Binding-site contacts:
Ligand atom O1 contacts residue GLY239 of chain 1.A at 3.6 Å.
Ligand atom C3 contacts residue THR156 of chain 1.A at 4.2 Å.
Ligand atom N contacts residue GLN241 of chain 1.A at 3.8 Å.
Ligand atom C5 contacts residue VAL313 of chain 1.A at 3.1 Å (hydrophobic).
Ligand atom O1 contacts residue THR240 of chain 1.A at 2.6 Å (h-bond).
Ligand atom O2 contacts residue GLN241 of chain 1.A at 2.9 Å (h-bond).
Ligand atom C1 contacts residue GLN241 of chain 1.A at 3.1 Å.
Ligand atom C3 contacts residue SER175 of chain 1.A at 3.7 Å.
Ligand atom C6 contacts residue GLY239 of chain 1.A at 3.7 Å.
Ligand atom C4 contacts residue GLY177 of chain 1.A at 3.7 Å.
Ligand atom C4 contacts residue LYS314 of chain 1.A at 3.9 Å.
Ligand atom C6 contacts residue THR156 of chain 1.A at 3.8 Å.
Ligand atom C5 contacts residue GLU315 of chain 1.A at 3.0 Å.
Ligand atom O1 contacts residue VAL270 of chain 1.A at 4.1 Å.
Ligand atom C3 contacts residue GLU315 of chain 1.A at 4.2 Å.
Ligand atom C3 contacts residue VAL270 of chain 1.A at 4.0 Å (hydrophobic).
Ligand atom C4 contacts residue VAL313 of chain 1.A at 3.2 Å (hydrophobic).
Ligand atom C1 contacts residue GLU150 of chain 1.A at 4.2 Å.
Ligand atom C1 contacts residue GLU315 of chain 1.A at 4.0 Å.
Ligand atom C5 contacts residue GLY177 of chain 1.A at 3.6 Å.
Ligand atom C6 contacts residue THR240 of chain 1.A at 3.3 Å.
Ligand atom C2 contacts residue GLU315 of chain 1.A at 4.2 Å.
Ligand atom N contacts residue GLY316 of chain 1.A at 4.2 Å.
Ligand atom O1 contacts residue THR156 of chain 1.A at 4.0 Å.
Ligand atom C2 contacts residue THR156 of chain 1.A at 3.9 Å.
Ligand atom C2 contacts residue GLN241 of chain 1.A at 4.0 Å.
Ligand atom N contacts residue AAM1 of chain 1.C at 3.3 Å (h-bond).
Ligand atom C1 contacts residue AAM1 of chain 1.C at 4.0 Å.
Ligand atom C6 contacts residue GLN241 of chain 1.A at 3.8 Å.
Ligand atom O2 contacts residue THR156 of chain 1.A at 4.2 Å.
Ligand atom C4 contacts residue SER176 of chain 1.A at 3.2 Å.
Ligand atom O1 contacts residue SER175 of chain 1.A at 3.3 Å.
Ligand atom O2 contacts residue THR240 of chain 1.A at 3.1 Å (h-bond).
Ligand atom C4 contacts residue GLU315 of chain 1.A at 4.0 Å.
Ligand atom N contacts residue GLU315 of chain 1.A at 3.1 Å (salt-bridge).
Ligand atom C3 contacts residue SER176 of chain 1.A at 3.8 Å.
Ligand atom O2 contacts residue GLY239 of chain 1.A at 3.3 Å (h-bond).
Ligand atom C5 contacts residue SER176 of chain 1.A at 4.1 Å.
Ligand atom O1 contacts residue GLN241 of chain 1.A at 3.9 Å.
Ligand atom C5 contacts residue AAM1 of chain 1.C at 3.5 Å.

Sequence of chain 1.A:
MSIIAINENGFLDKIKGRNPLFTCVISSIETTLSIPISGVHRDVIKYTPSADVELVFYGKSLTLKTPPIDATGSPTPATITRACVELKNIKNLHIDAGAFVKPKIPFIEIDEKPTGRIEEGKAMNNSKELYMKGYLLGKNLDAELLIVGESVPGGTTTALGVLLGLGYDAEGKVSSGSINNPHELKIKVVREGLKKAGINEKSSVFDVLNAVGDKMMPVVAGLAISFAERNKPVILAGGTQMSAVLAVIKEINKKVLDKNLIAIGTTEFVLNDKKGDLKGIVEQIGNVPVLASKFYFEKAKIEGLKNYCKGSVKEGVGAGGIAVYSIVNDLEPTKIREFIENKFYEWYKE

A small-molecule ligand and the protein it binds are described below.
Small molecule (SMILES): O=C(O)c1cccnc1